The small molecule below binds the protein below.
Small molecule (SMILES): Cc1cn([C@H]2C[C@H](O[P](=O)(O)OC[C@H]3O[C@@H](n4ccc(N)nc4=O)C[C@@H]3O[P](=O)(O)OC[C@H]3O[C@@H](n4cnc5c(=O)nc(N)[nH]c54)C[C@@H]3O[P](=O)(O)OC[C@H]3O[C@@H](n4ccc(N)nc4=O)C[C@@H]3O)[C@@H](CO[P](=O)(O)O[C@H]3C[C@H](n4cnc5c(N)ncnc54)O[C@@H]3CO[P](=O)(O)O[C@H]3C[C@H](n4cnc5c(=O)nc(N)[nH]c54)O[C@@H]3CO[P](=O)(O)O[C@H]3C[C@H](n4ccc(N)nc4=O)O[C@@H]3CO[P](=O)(O)O[C@H]3C[C@H](n4cnc5c(=O)nc(N)[nH]c54)O[C@@H]3CO)O2)c(=O)[nH]c1=O

Binding-site contacts:
Ligand atom N3 contacts residue ARG96 of chain 1.B at 3.0 Å (salt-bridge).
Ligand atom N2 contacts residue DC8 of chain 1.G at 2.6 Å (h-bond).
Ligand atom O2 contacts residue DG3 of chain 1.G at 2.6 Å (h-bond).
Ligand atom C2 contacts residue DG3 of chain 1.G at 3.4 Å.
Ligand atom C2 contacts residue ARG96 of chain 1.B at 3.3 Å.
Ligand atom N1 contacts residue DT5 of chain 1.G at 3.0 Å (h-bond).
Ligand atom OP1 contacts residue ARG132 of chain 1.B at 3.2 Å.
Ligand atom N6 contacts residue DT5 of chain 1.G at 3.4 Å (h-bond).
Ligand atom N1 contacts residue DC6 of chain 1.G at 2.9 Å (h-bond).
Ligand atom C1' contacts residue ARG96 of chain 1.B at 3.3 Å.
Ligand atom N3 contacts residue DA4 of chain 1.G at 2.8 Å (h-bond).
Ligand atom C2 contacts residue DG7 of chain 1.G at 3.4 Å.
Ligand atom N1 contacts residue DC8 of chain 1.G at 2.7 Å (h-bond).
Ligand atom N3 contacts residue DG7 of chain 1.G at 3.0 Å (h-bond).
Ligand atom C6 contacts residue DC8 of chain 1.G at 3.5 Å.
Ligand atom C2 contacts residue DC6 of chain 1.G at 3.5 Å.
Ligand atom N6 contacts residue DA4 of chain 1.G at 3.4 Å (h-bond).
Ligand atom C2 contacts residue ARG96 of chain 1.B at 3.2 Å.
Ligand atom N1 contacts residue ARG96 of chain 1.B at 3.5 Å (salt-bridge).
Ligand atom N4 contacts residue DG3 of chain 1.G at 2.8 Å (h-bond).
Ligand atom N2 contacts residue DC6 of chain 1.G at 2.6 Å (h-bond).
Ligand atom OP1 contacts residue VAL93 of chain 1.B at 3.3 Å.
Ligand atom O4 contacts residue DA4 of chain 1.G at 2.7 Å (h-bond).
Ligand atom C2 contacts residue DC8 of chain 1.G at 3.5 Å.
Ligand atom O6 contacts residue DC6 of chain 1.G at 3.1 Å (h-bond).
Ligand atom N3 contacts residue DG3 of chain 1.G at 2.8 Å (h-bond).
Ligand atom N2 contacts residue DG3 of chain 1.G at 3.2 Å (h-bond).
Ligand atom O6 contacts residue DC8 of chain 1.G at 2.7 Å (h-bond).
Ligand atom O4' contacts residue ARG96 of chain 1.B at 3.0 Å (salt-bridge).
Ligand atom C6 contacts residue DG7 of chain 1.G at 3.4 Å.
Ligand atom O6 contacts residue DG7 of chain 1.G at 3.5 Å.
Ligand atom C2 contacts residue DC6 of chain 1.G at 3.3 Å.
Ligand atom OP1 contacts residue GLY94 of chain 1.B at 3.0 Å.
Ligand atom OP1 contacts residue GLY95 of chain 1.B at 2.6 Å (h-bond).
Ligand atom C2 contacts residue DT5 of chain 1.G at 3.5 Å.
Ligand atom N4 contacts residue DG7 of chain 1.G at 3.4 Å (h-bond).
Ligand atom O2 contacts residue DG7 of chain 1.G at 2.6 Å (h-bond).
Ligand atom O2 contacts residue DC8 of chain 1.G at 3.5 Å (h-bond).
Ligand atom O2 contacts residue ARG96 of chain 1.B at 3.0 Å (salt-bridge).
Ligand atom O3' contacts residue GLY95 of chain 1.B at 3.2 Å (h-bond).

Sequence of chain 1.B:
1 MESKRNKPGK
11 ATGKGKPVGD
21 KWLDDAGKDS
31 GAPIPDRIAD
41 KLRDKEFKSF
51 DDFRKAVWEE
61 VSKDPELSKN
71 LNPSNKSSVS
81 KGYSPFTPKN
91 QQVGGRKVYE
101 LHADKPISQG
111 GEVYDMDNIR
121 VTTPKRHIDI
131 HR